Binding-site contacts:
Ligand atom C12 contacts residue PHE283 of chain 1.B at 3.2 Å (hydrophobic).
Ligand atom N10 contacts residue PHE283 of chain 1.B at 3.5 Å.
Ligand atom C18 contacts residue TYR247 of chain 1.B at 3.7 Å (hydrophobic).
Ligand atom N19 contacts residue TYR247 of chain 1.B at 2.5 Å (h-bond).
Ligand atom C24 contacts residue VAL276 of chain 1.B at 3.8 Å (hydrophobic).
Ligand atom C18 contacts residue MET267 of chain 1.B at 3.4 Å (hydrophobic).
Ligand atom N19 contacts residue MET267 of chain 1.B at 3.6 Å.
Ligand atom O27 contacts residue GLN280 of chain 1.B at 2.7 Å (h-bond).
Ligand atom C25 contacts residue MET267 of chain 1.B at 3.6 Å (hydrophobic).
Ligand atom CL7 contacts residue TYR78 of chain 1.B at 3.7 Å.
Ligand atom N16 contacts residue MET267 of chain 1.B at 3.6 Å (h-bond).
Ligand atom C21 contacts residue GLY279 of chain 1.B at 3.6 Å.
Ligand atom C13 contacts residue MET267 of chain 1.B at 3.6 Å (hydrophobic).
Ligand atom C24 contacts residue GLU275 of chain 1.B at 3.4 Å.
Ligand atom N4 contacts residue LEU229 of chain 1.B at 3.5 Å.
Ligand atom C2 contacts residue PHE283 of chain 1.B at 3.8 Å (hydrophobic).
Ligand atom C26 contacts residue PHE283 of chain 1.B at 3.9 Å (hydrophobic).
Ligand atom C15 contacts residue TYR247 of chain 1.B at 3.3 Å (hydrophobic).
Ligand atom C26 contacts residue GLN280 of chain 1.B at 3.8 Å.
Ligand atom C23 contacts residue PRO266 of chain 1.B at 3.6 Å (hydrophobic).
Ligand atom N16 contacts residue GLY279 of chain 1.B at 3.7 Å.
Ligand atom C1 contacts residue PHE283 of chain 1.B at 3.7 Å (hydrophobic).
Ligand atom CL7 contacts residue SER231 of chain 1.B at 3.7 Å.
Ligand atom CL7 contacts residue LEU229 of chain 1.B at 3.6 Å.
Ligand atom C11 contacts residue PHE283 of chain 1.B at 3.6 Å (hydrophobic).
Ligand atom N17 contacts residue GLY279 of chain 1.B at 3.7 Å.
Ligand atom C22 contacts residue PRO266 of chain 1.B at 3.5 Å (hydrophobic).
Ligand atom C14 contacts residue TYR247 of chain 1.B at 3.6 Å (hydrophobic).
Ligand atom C14 contacts residue GLN280 of chain 1.B at 3.6 Å.
Ligand atom C20 contacts residue MET267 of chain 1.B at 3.6 Å (hydrophobic).
Ligand atom C23 contacts residue GLU275 of chain 1.B at 3.2 Å.
Ligand atom C24 contacts residue PRO266 of chain 1.B at 3.8 Å (hydrophobic).
Ligand atom C18 contacts residue GLY279 of chain 1.B at 3.4 Å.
Ligand atom C11 contacts residue MET267 of chain 1.B at 3.9 Å (hydrophobic).
Ligand atom C12 contacts residue MET267 of chain 1.B at 3.7 Å (hydrophobic).
Ligand atom N17 contacts residue MET267 of chain 1.B at 3.5 Å.
Ligand atom C20 contacts residue GLY279 of chain 1.B at 3.4 Å.
Ligand atom C9 contacts residue HIS79 of chain 1.B at 3.8 Å.
Ligand atom C2 contacts residue ILE246 of chain 1.B at 3.8 Å (hydrophobic).
Ligand atom C15 contacts residue MET267 of chain 1.B at 3.7 Å (hydrophobic).

Sequence of chain 1.B:
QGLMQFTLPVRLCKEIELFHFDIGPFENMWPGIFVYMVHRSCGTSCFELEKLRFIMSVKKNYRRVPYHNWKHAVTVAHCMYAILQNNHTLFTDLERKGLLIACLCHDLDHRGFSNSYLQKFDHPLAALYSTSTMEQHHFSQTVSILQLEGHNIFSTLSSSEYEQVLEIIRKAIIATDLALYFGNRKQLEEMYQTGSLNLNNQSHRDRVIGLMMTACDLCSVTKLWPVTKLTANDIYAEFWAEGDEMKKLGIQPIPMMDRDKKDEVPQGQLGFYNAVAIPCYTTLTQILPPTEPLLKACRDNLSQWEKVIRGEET

A protein and the small-molecule ligand that binds it are described below.
Small molecule (SMILES): CCc1cc(C(=O)Nc2ccn3nc(-c4ccccc4)nc3c2)cc(Cl)n1